Sequence of chain 1.A:
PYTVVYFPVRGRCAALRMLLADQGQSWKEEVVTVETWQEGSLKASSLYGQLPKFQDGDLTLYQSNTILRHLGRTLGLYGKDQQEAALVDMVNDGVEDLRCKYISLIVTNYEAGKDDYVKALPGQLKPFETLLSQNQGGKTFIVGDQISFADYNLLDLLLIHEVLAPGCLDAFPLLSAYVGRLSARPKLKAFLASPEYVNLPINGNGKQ

Binding-site contacts:
Ligand atom C9 contacts residue ASN204 of chain 1.A at 4.3 Å.
Ligand atom OXT contacts residue GLN39 of chain 1.A at 4.0 Å.
Ligand atom C9 contacts residue GLY205 of chain 1.A at 4.2 Å.
Ligand atom C5 contacts residue GSH1 of chain 1.C at 3.8 Å.
Ligand atom CL1 contacts residue PHE8 of chain 1.A at 3.7 Å.
Ligand atom C13 contacts residue VAL35 of chain 1.A at 4.4 Å (hydrophobic).
Ligand atom C12 contacts residue VAL35 of chain 1.A at 4.2 Å (hydrophobic).
Ligand atom O2 contacts residue PHE8 of chain 1.A at 4.2 Å.
Ligand atom C8 contacts residue GSH1 of chain 1.C at 3.6 Å.
Ligand atom C1 contacts residue PHE8 of chain 1.A at 4.2 Å (hydrophobic).
Ligand atom O contacts residue GSH1 of chain 1.C at 4.4 Å.
Ligand atom C10 contacts residue TYR7 of chain 1.A at 4.3 Å (hydrophobic).
Ligand atom C10 contacts residue VAL10 of chain 1.A at 4.3 Å (hydrophobic).
Ligand atom CL2 contacts residue GLY205 of chain 1.A at 3.6 Å.
Ligand atom O1 contacts residue GSH1 of chain 1.C at 3.8 Å.
Ligand atom C13 contacts residue TRP38 of chain 1.A at 3.7 Å (hydrophobic).
Ligand atom C3 contacts residue PHE8 of chain 1.A at 4.3 Å (hydrophobic).
Ligand atom OXT contacts residue TRP38 of chain 1.A at 3.8 Å.
Ligand atom C10 contacts residue ASN204 of chain 1.A at 3.8 Å.
Ligand atom C7 contacts residue GSH1 of chain 1.C at 3.5 Å.
Ligand atom O contacts residue TRP38 of chain 1.A at 4.3 Å.
Ligand atom C4 contacts residue GSH1 of chain 1.C at 3.5 Å.
Ligand atom C12 contacts residue PHE8 of chain 1.A at 3.6 Å (hydrophobic).
Ligand atom CL2 contacts residue VAL10 of chain 1.A at 3.8 Å.
Ligand atom C3 contacts residue GSH1 of chain 1.C at 4.2 Å.
Ligand atom C11 contacts residue TYR7 of chain 1.A at 3.7 Å (hydrophobic).
Ligand atom C10 contacts residue GLY12 of chain 1.A at 3.9 Å.
Ligand atom OXT contacts residue VAL35 of chain 1.A at 3.4 Å.
Ligand atom O1 contacts residue VAL108 of chain 1.A at 4.2 Å.
Ligand atom C8 contacts residue TYR7 of chain 1.A at 4.5 Å (hydrophobic).
Ligand atom CL1 contacts residue VAL35 of chain 1.A at 4.5 Å.
Ligand atom CL1 contacts residue GLY205 of chain 1.A at 3.9 Å.
Ligand atom C6 contacts residue GSH1 of chain 1.C at 4.0 Å.
Ligand atom C11 contacts residue GSH1 of chain 1.C at 2.6 Å.
Ligand atom C12 contacts residue TRP38 of chain 1.A at 3.7 Å (hydrophobic).
Ligand atom CL2 contacts residue ASN204 of chain 1.A at 4.5 Å.
Ligand atom O2 contacts residue VAL35 of chain 1.A at 3.9 Å.
Ligand atom CL1 contacts residue VAL10 of chain 1.A at 4.3 Å.
Ligand atom C2 contacts residue PHE8 of chain 1.A at 4.0 Å (hydrophobic).
Ligand atom C10 contacts residue ILE203 of chain 1.A at 4.3 Å (hydrophobic).

The small molecule below binds the protein below.
Small molecule (SMILES): C=C(CC)C(=O)c1ccc(OCC(=O)O)c(Cl)c1Cl